The small molecule below binds the protein below.
Small molecule (SMILES): CC(=O)N[C@@H]1[C@@H](O)[C@H](O)[C@@H](CO)O[C@H]1O

Binding-site contacts:
Ligand atom C7 contacts residue ASN603 of chain 1.A at 3.7 Å.
Ligand atom C8 contacts residue ASN603 of chain 1.A at 3.4 Å.
Ligand atom O5 contacts residue ASN603 of chain 1.A at 2.4 Å (h-bond).
Ligand atom C4 contacts residue ASN603 of chain 1.A at 4.2 Å.
Ligand atom C5 contacts residue ASN603 of chain 1.A at 3.7 Å.
Ligand atom C2 contacts residue ASN603 of chain 1.A at 2.5 Å.
Ligand atom O7 contacts residue ASN603 of chain 1.A at 4.4 Å.
Ligand atom C1 contacts residue ASN603 of chain 1.A at 1.4 Å.
Ligand atom C3 contacts residue ASN603 of chain 1.A at 3.8 Å.
Ligand atom N2 contacts residue ASN603 of chain 1.A at 2.9 Å (h-bond).

Sequence of chain 1.A:
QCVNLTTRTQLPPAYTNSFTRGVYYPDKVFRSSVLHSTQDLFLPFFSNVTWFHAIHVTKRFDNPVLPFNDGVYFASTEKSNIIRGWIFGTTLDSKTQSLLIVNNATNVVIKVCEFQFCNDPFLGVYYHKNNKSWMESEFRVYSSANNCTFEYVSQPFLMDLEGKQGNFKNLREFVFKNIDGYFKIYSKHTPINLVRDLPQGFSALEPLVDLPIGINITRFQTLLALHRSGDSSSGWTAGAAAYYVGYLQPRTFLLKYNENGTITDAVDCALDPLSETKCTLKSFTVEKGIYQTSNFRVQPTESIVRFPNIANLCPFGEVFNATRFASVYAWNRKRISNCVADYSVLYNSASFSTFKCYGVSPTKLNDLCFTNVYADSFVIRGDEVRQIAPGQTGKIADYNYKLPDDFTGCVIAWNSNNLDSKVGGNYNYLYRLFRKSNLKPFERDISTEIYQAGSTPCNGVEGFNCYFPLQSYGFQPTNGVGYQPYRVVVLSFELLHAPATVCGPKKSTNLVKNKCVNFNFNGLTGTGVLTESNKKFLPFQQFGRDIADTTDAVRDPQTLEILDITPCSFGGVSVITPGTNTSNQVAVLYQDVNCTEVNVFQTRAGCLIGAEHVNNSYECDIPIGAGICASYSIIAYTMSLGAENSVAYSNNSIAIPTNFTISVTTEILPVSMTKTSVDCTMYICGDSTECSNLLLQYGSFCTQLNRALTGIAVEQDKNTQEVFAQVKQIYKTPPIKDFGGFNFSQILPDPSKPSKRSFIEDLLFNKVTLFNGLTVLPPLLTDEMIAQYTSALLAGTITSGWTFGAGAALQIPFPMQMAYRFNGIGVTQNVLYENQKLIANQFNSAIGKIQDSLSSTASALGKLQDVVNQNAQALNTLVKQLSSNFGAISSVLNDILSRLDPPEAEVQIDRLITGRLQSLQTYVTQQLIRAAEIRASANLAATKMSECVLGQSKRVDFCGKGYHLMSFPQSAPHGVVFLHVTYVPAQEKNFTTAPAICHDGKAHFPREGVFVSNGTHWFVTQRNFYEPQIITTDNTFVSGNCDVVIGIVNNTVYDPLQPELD